Sequence of chain 18.A:
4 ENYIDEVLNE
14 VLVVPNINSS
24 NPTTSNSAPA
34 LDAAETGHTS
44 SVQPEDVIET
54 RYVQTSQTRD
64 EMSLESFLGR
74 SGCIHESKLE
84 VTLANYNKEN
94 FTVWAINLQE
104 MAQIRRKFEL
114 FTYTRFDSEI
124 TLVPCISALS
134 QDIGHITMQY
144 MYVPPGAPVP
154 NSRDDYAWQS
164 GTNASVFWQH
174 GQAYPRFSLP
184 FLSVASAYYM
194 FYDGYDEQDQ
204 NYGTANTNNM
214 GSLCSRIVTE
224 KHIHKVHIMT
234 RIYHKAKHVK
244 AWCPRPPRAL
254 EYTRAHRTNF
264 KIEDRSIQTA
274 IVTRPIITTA

The protein below binds the small molecule below.
Small molecule (SMILES): CCOc1noc2cc(OCCC3CCN(c4ccc(C)nn4)CC3)ccc12

Binding-site contacts:
Ligand atom C05 contacts residue LEU101 of chain 18.A at 3.9 Å (hydrophobic).
Ligand atom C04 contacts residue MET213 of chain 18.A at 3.9 Å (hydrophobic).
Ligand atom C17 contacts residue LEU182 of chain 18.A at 3.7 Å (hydrophobic).
Ligand atom C19 contacts residue LEU182 of chain 18.A at 3.6 Å (hydrophobic).
Ligand atom C28 contacts residue ALA167 of chain 18.A at 3.1 Å (hydrophobic).
Ligand atom C09 contacts residue TYR191 of chain 18.A at 3.6 Å (hydrophobic).
Ligand atom C22 contacts residue ILE99 of chain 18.A at 3.9 Å (hydrophobic).
Ligand atom C14 contacts residue HIS237 of chain 18.A at 3.5 Å.
Ligand atom C17 contacts residue ILE99 of chain 18.A at 3.8 Å (hydrophobic).
Ligand atom C01 contacts residue TYR192 of chain 18.A at 2.9 Å (hydrophobic).
Ligand atom C04 contacts residue ASN211 of chain 18.A at 3.4 Å.
Ligand atom N24 contacts residue PHE180 of chain 18.A at 3.6 Å.
Ligand atom C18 contacts residue ILE99 of chain 18.A at 3.8 Å (hydrophobic).
Ligand atom C10 contacts residue TYR191 of chain 18.A at 3.7 Å (hydrophobic).
Ligand atom C09 contacts residue LEU101 of chain 18.A at 3.8 Å (hydrophobic).
Ligand atom C01 contacts residue THR207 of chain 18.A at 2.9 Å.
Ligand atom C12 contacts residue ILE99 of chain 18.A at 3.7 Å (hydrophobic).
Ligand atom C14 contacts residue SER121 of chain 18.A at 3.5 Å.
Ligand atom C15 contacts residue LEU182 of chain 18.A at 3.7 Å (hydrophobic).
Ligand atom O26 contacts residue PHE180 of chain 18.A at 3.7 Å.
Ligand atom C03 contacts residue ASN211 of chain 18.A at 3.1 Å.
Ligand atom C25 contacts residue PHE180 of chain 18.A at 3.5 Å (hydrophobic).
Ligand atom C18 contacts residue LEU182 of chain 18.A at 3.2 Å (hydrophobic).
Ligand atom C13 contacts residue MET213 of chain 18.A at 3.4 Å (hydrophobic).
Ligand atom N07 contacts residue LEU101 of chain 18.A at 3.7 Å.
Ligand atom C28 contacts residue TYR143 of chain 18.A at 3.4 Å (hydrophobic).
Ligand atom C15 contacts residue ILE123 of chain 18.A at 3.6 Å (hydrophobic).
Ligand atom C21 contacts residue ILE123 of chain 18.A at 3.8 Å (hydrophobic).
Ligand atom C27 contacts residue PHE180 of chain 18.A at 3.2 Å (hydrophobic).
Ligand atom C28 contacts residue TYR145 of chain 18.A at 3.3 Å (hydrophobic).
Ligand atom C22 contacts residue ILE123 of chain 18.A at 3.6 Å (hydrophobic).
Ligand atom C19 contacts residue TYR145 of chain 18.A at 3.2 Å (hydrophobic).
Ligand atom N06 contacts residue LEU101 of chain 18.A at 3.2 Å.
Ligand atom N24 contacts residue LEU216 of chain 18.A at 3.5 Å.
Ligand atom O16 contacts residue ILE99 of chain 18.A at 3.6 Å.
Ligand atom O23 contacts residue LEU216 of chain 18.A at 3.7 Å.
Ligand atom O26 contacts residue TYR145 of chain 18.A at 3.2 Å.
Ligand atom N08 contacts residue LEU101 of chain 18.A at 3.8 Å.
Ligand atom C28 contacts residue MET144 of chain 18.A at 3.8 Å (hydrophobic).
Ligand atom C18 contacts residue TYR145 of chain 18.A at 3.8 Å (hydrophobic).